Sequence of chain 12.A:
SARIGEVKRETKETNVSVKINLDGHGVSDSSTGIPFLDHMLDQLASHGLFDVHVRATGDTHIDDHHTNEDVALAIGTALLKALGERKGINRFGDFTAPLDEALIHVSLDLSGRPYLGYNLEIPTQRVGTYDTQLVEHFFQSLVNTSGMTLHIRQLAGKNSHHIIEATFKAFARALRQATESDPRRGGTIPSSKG

Sequence of chain 10.A:
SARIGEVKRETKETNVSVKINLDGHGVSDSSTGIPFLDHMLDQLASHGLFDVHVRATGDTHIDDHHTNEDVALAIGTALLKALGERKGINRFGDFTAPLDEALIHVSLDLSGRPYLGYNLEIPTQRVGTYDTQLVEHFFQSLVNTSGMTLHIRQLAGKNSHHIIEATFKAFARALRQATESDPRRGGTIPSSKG

Binding-site contacts:
Ligand atom O10 contacts residue 5DL1 of chain 10.D at 0.5 Å (h-bond).
Ligand atom C5 contacts residue 5DL1 of chain 10.D at 0.3 Å.
Ligand atom O10 contacts residue ARG97 of chain 10.A at 3.2 Å (salt-bridge).
Ligand atom N4 contacts residue 5DL1 of chain 10.D at 0.1 Å (h-bond).
Ligand atom N4 contacts residue HIS71 of chain 13.A at 3.1 Å (h-bond).
Ligand atom C7 contacts residue GLU171 of chain 12.A at 3.0 Å.
Ligand atom N1 contacts residue HIS72 of chain 13.A at 3.1 Å (h-bond).
Ligand atom N1 contacts residue HIS167 of chain 12.A at 3.3 Å (h-bond).
Ligand atom C7 contacts residue MN1 of chain 10.B at 3.3 Å.
Ligand atom C6 contacts residue 5DL1 of chain 10.D at 1.1 Å.
Ligand atom C6 contacts residue EDO1 of chain 13.J at 2.7 Å.
Ligand atom O12 contacts residue LYS199 of chain 10.A at 2.7 Å (salt-bridge).
Ligand atom O10 contacts residue LYS175 of chain 12.A at 2.6 Å (salt-bridge).
Ligand atom N1 contacts residue 5DL1 of chain 10.D at 0.4 Å (h-bond).
Ligand atom C7 contacts residue 5DL1 of chain 10.D at 0.5 Å.
Ligand atom O11 contacts residue 5DL1 of chain 10.D at 0.3 Å (h-bond).
Ligand atom N4 contacts residue GLU75 of chain 13.A at 3.2 Å (salt-bridge).
Ligand atom O10 contacts residue ARG119 of chain 10.A at 3.1 Å (salt-bridge).
Ligand atom C5 contacts residue HIS167 of chain 12.A at 3.3 Å.
Ligand atom O12 contacts residue 5DL1 of chain 10.D at 0.1 Å (h-bond).
Ligand atom C3 contacts residue EDO1 of chain 13.J at 2.9 Å.
Ligand atom O12 contacts residue ARG119 of chain 10.A at 2.9 Å (salt-bridge).
Ligand atom O11 contacts residue SER197 of chain 10.A at 2.7 Å (h-bond).
Ligand atom N2 contacts residue EDO1 of chain 13.J at 2.9 Å.
Ligand atom O13 contacts residue MN1 of chain 10.B at 2.2 Å.
Ligand atom O13 contacts residue 5DL1 of chain 10.D at 0.7 Å (h-bond).
Ligand atom N1 contacts residue GLU171 of chain 12.A at 3.3 Å (salt-bridge).
Ligand atom N4 contacts residue MN1 of chain 10.C at 2.3 Å.
Ligand atom C3 contacts residue MN1 of chain 10.C at 3.2 Å.
Ligand atom O13 contacts residue GLU171 of chain 12.A at 2.7 Å (salt-bridge).
Ligand atom O13 contacts residue GLU19 of chain 13.A at 3.2 Å (salt-bridge).
Ligand atom O11 contacts residue ARG97 of chain 10.A at 2.9 Å (salt-bridge).
Ligand atom C3 contacts residue 5DL1 of chain 10.D at 0.6 Å.
Ligand atom P9 contacts residue 5DL1 of chain 10.D at 0.2 Å.
Ligand atom C5 contacts residue HIS71 of chain 13.A at 3.3 Å.
Ligand atom N1 contacts residue MN1 of chain 10.B at 2.2 Å.
Ligand atom O13 contacts residue HIS45 of chain 12.A at 3.2 Å (h-bond).
Ligand atom N2 contacts residue 5DL1 of chain 10.D at 0.8 Å (h-bond).
Ligand atom C8 contacts residue 5DL1 of chain 10.D at 0.3 Å.
Ligand atom C5 contacts residue MN1 of chain 10.B at 3.2 Å.

Sequence of chain 13.A:
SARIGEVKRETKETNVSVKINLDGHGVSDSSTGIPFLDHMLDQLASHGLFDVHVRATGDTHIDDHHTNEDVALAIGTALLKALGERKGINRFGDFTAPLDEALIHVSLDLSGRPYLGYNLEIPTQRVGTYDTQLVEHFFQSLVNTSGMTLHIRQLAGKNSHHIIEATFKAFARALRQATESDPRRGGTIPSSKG

A protein and the small-molecule ligand that binds it are described below.
Small molecule (SMILES): O=P(O)(O)C[C@H](O)Cn1cncn1